Sequence of chain 24.D:
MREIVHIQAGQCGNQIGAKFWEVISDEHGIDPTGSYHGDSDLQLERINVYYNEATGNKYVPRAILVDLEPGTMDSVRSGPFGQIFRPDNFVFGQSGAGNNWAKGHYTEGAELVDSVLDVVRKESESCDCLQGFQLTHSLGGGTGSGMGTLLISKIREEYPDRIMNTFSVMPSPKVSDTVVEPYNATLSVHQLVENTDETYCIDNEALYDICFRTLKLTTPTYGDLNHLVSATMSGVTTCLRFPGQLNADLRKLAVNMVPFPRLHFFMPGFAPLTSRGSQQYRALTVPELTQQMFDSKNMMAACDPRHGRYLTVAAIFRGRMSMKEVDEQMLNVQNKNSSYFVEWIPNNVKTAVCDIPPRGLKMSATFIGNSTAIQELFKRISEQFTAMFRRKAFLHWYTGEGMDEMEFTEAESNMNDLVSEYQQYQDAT

A protein and the small-molecule ligand that binds it are described below.
Small molecule (SMILES): CC(=O)O[C@H]1C(=O)[C@@]2(C)[C@H]([C@H](OC(=O)c3ccccc3)[C@]3(O)C[C@H](OC(=O)[C@H](O)[C@@H](NC(=O)c4ccccc4)c4ccccc4)C(C)=C1C3(C)C)[C@]1(OC(C)=O)CO[C@@H]1C[C@@H]2O

Binding-site contacts:
Ligand atom O13 contacts residue PRO358 of chain 24.D at 3.2 Å.
Ligand atom C15 contacts residue PRO272 of chain 24.D at 3.3 Å (hydrophobic).
Ligand atom C04 contacts residue HIS227 of chain 24.D at 3.5 Å.
Ligand atom C08 contacts residue HIS227 of chain 24.D at 3.1 Å.
Ligand atom C09 contacts residue HIS227 of chain 24.D at 3.6 Å.
Ligand atom C15 contacts residue LEU273 of chain 24.D at 3.7 Å (hydrophobic).
Ligand atom C19 contacts residue THR274 of chain 24.D at 3.2 Å.
Ligand atom C44 contacts residue LEU361 of chain 24.D at 3.1 Å (hydrophobic).
Ligand atom C33 contacts residue GLU22 of chain 24.D at 3.7 Å.
Ligand atom O05 contacts residue LEU361 of chain 24.D at 3.2 Å.
Ligand atom C07 contacts residue ASP224 of chain 24.D at 3.6 Å.
Ligand atom C28 contacts residue PRO358 of chain 24.D at 3.7 Å (hydrophobic).
Ligand atom C05 contacts residue HIS227 of chain 24.D at 2.9 Å.
Ligand atom C31 contacts residue HIS227 of chain 24.D at 3.6 Å.
Ligand atom C47 contacts residue ARG276 of chain 24.D at 3.5 Å.
Ligand atom C36 contacts residue HIS227 of chain 24.D at 3.4 Å.
Ligand atom O06 contacts residue THR274 of chain 24.D at 2.9 Å (h-bond).
Ligand atom C42 contacts residue GLU27 of chain 24.D at 3.4 Å.
Ligand atom O14 contacts residue HIS227 of chain 24.D at 2.3 Å (h-bond).
Ligand atom C40 contacts residue VAL23 of chain 24.D at 3.7 Å (hydrophobic).
Ligand atom C39 contacts residue ALA231 of chain 24.D at 3.7 Å (hydrophobic).
Ligand atom C14 contacts residue LEU215 of chain 24.D at 3.3 Å (hydrophobic).
Ligand atom C14 contacts residue THR274 of chain 24.D at 3.6 Å.
Ligand atom O13 contacts residue ARG359 of chain 24.D at 3.3 Å (salt-bridge).
Ligand atom C30 contacts residue HIS227 of chain 24.D at 3.2 Å.
Ligand atom O06 contacts residue PRO272 of chain 24.D at 3.7 Å.
Ligand atom C06 contacts residue HIS227 of chain 24.D at 2.2 Å.
Ligand atom C41 contacts residue VAL23 of chain 24.D at 2.8 Å (hydrophobic).
Ligand atom C07 contacts residue HIS227 of chain 24.D at 2.4 Å.
Ligand atom O06 contacts residue LEU215 of chain 24.D at 3.5 Å.
Ligand atom O07 contacts residue THR274 of chain 24.D at 3.7 Å.
Ligand atom O12 contacts residue GLY360 of chain 24.D at 3.8 Å.
Ligand atom C16 contacts residue THR274 of chain 24.D at 3.6 Å.
Ligand atom C15 contacts residue THR274 of chain 24.D at 3.8 Å.
Ligand atom C41 contacts residue GLU27 of chain 24.D at 3.3 Å.
Ligand atom O10 contacts residue GLY360 of chain 24.D at 3.8 Å.
Ligand atom O01 contacts residue ARG276 of chain 24.D at 3.7 Å.
Ligand atom C16 contacts residue PRO272 of chain 24.D at 3.8 Å (hydrophobic).
Ligand atom C42 contacts residue VAL23 of chain 24.D at 3.2 Å (hydrophobic).
Ligand atom O06 contacts residue LEU273 of chain 24.D at 3.0 Å.